Sequence of chain 1.I:
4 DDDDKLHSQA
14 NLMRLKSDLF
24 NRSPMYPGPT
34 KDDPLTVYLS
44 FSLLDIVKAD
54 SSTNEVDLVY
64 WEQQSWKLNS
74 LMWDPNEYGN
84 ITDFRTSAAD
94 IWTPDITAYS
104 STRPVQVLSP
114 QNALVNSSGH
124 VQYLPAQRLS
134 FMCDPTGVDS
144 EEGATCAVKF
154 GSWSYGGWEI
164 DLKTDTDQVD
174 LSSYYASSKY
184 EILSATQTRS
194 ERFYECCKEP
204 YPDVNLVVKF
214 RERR

Binding-site contacts:
Ligand atom C9 contacts residue SER176 of chain 1.I at 3.4 Å.
Ligand atom C25 contacts residue TRP156 of chain 1.J at 2.9 Å (hydrophobic).
Ligand atom C20 contacts residue TYR102 of chain 1.J at 3.6 Å (hydrophobic).
Ligand atom C3 contacts residue ARG195 of chain 1.J at 3.4 Å.
Ligand atom C24 contacts residue TRP156 of chain 1.J at 2.9 Å (hydrophobic).
Ligand atom O8 contacts residue SER176 of chain 1.I at 2.7 Å (h-bond).
Ligand atom C3 contacts residue ASP206 of chain 1.J at 3.3 Å.
Ligand atom O28 contacts residue TRP64 of chain 1.I at 3.7 Å.
Ligand atom C5 contacts residue LYS152 of chain 1.J at 3.3 Å.
Ligand atom C13 contacts residue TYR102 of chain 1.J at 3.3 Å (hydrophobic).
Ligand atom C4 contacts residue ARG195 of chain 1.J at 3.3 Å.
Ligand atom C2 contacts residue TYR197 of chain 1.J at 3.6 Å (hydrophobic).
Ligand atom O13 contacts residue TRP64 of chain 1.I at 3.4 Å.
Ligand atom C20 contacts residue SER155 of chain 1.J at 3.4 Å.
Ligand atom C29 contacts residue TYR197 of chain 1.J at 3.6 Å (hydrophobic).
Ligand atom C29 contacts residue TRP64 of chain 1.I at 3.4 Å (hydrophobic).
Ligand atom N23 contacts residue TRP156 of chain 1.J at 3.1 Å (h-bond).
Ligand atom O19 contacts residue TRP156 of chain 1.J at 3.5 Å (h-bond).
Ligand atom C4 contacts residue LYS152 of chain 1.J at 3.2 Å.
Ligand atom C20 contacts residue TRP156 of chain 1.J at 3.9 Å (hydrophobic).
Ligand atom C21 contacts residue TYR102 of chain 1.J at 3.4 Å (hydrophobic).
Ligand atom O13 contacts residue TYR102 of chain 1.J at 3.3 Å.
Ligand atom C2 contacts residue TYR102 of chain 1.J at 3.6 Å (hydrophobic).
Ligand atom C22 contacts residue TRP156 of chain 1.J at 3.5 Å (hydrophobic).
Ligand atom C22 contacts residue TYR204 of chain 1.J at 3.7 Å (hydrophobic).
Ligand atom O19 contacts residue TYR204 of chain 1.J at 3.9 Å.
Ligand atom O8 contacts residue TRP64 of chain 1.I at 3.8 Å.
Ligand atom C33 contacts residue TYR204 of chain 1.J at 3.4 Å (hydrophobic).
Ligand atom C30 contacts residue TYR197 of chain 1.J at 3.5 Å (hydrophobic).
Ligand atom C23 contacts residue TRP156 of chain 1.J at 3.8 Å (hydrophobic).
Ligand atom C8 contacts residue SER176 of chain 1.I at 3.5 Å.
Ligand atom O11 contacts residue TYR102 of chain 1.J at 3.2 Å.
Ligand atom O27 contacts residue LEU127 of chain 1.I at 3.7 Å.
Ligand atom C22 contacts residue TYR158 of chain 1.J at 3.0 Å (hydrophobic).
Ligand atom C38 contacts residue TYR197 of chain 1.J at 3.8 Å (hydrophobic).
Ligand atom O14 contacts residue TYR102 of chain 1.J at 3.6 Å.
Ligand atom C1 contacts residue TYR102 of chain 1.J at 3.5 Å (hydrophobic).
Ligand atom C22 contacts residue SER155 of chain 1.J at 3.7 Å.
Ligand atom C17 contacts residue TYR197 of chain 1.J at 3.7 Å (hydrophobic).
Ligand atom C15 contacts residue TRP64 of chain 1.I at 3.6 Å (hydrophobic).

The protein below binds the small molecule below.
Small molecule (SMILES): CCN1C[C@]2(COC(=O)c3ccccc3N3C(=O)C[C@H](C)C3=O)CC[C@H](OC)[C@@]34[C@@H]5C[C@H]6[C@H](OC)[C@@H]5[C@](O)(C[C@@H]6OC)[C@@](O)([C@@H](OC)[C@H]23)[C@@H]14

Sequence of chain 1.J:
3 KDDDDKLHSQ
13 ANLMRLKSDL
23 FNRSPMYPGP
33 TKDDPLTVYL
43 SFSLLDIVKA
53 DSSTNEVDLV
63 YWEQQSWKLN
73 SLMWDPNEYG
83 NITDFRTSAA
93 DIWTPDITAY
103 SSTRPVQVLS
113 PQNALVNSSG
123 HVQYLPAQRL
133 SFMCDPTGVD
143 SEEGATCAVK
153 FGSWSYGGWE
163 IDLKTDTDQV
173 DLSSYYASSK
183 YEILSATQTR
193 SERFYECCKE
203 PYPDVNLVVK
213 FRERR